A protein and the small-molecule ligand that binds it are described below.
Small molecule (SMILES): Nc1ncnc2c1ncn2[C@@H]1O[C@H](COP(=O)(O)OP(=O)(O)OP(O)(O)=S)[C@@H](O)[C@H]1O

Binding-site contacts:
Ligand atom C1' contacts residue GLY382 of chain 2.C at 3.9 Å.
Ligand atom O1A contacts residue GLY40 of chain 2.C at 3.0 Å (h-bond).
Ligand atom O2B contacts residue THR94 of chain 2.C at 3.3 Å.
Ligand atom N7 contacts residue THR159 of chain 2.C at 3.8 Å.
Ligand atom O2' contacts residue GLY381 of chain 2.C at 3.4 Å.
Ligand atom PG contacts residue THR93 of chain 2.C at 3.5 Å.
Ligand atom O3B contacts residue THR94 of chain 2.C at 2.8 Å (h-bond).
Ligand atom PG contacts residue THR94 of chain 2.C at 3.4 Å.
Ligand atom O3B contacts residue THR93 of chain 2.C at 3.6 Å (h-bond).
Ligand atom O2G contacts residue GLY92 of chain 2.C at 3.8 Å.
Ligand atom S1G contacts residue GLY61 of chain 2.C at 3.2 Å (h-bond).
Ligand atom PG contacts residue ASP60 of chain 2.C at 3.5 Å.
Ligand atom O5' contacts residue GLY40 of chain 2.C at 3.3 Å (h-bond).
Ligand atom O2B contacts residue GLY92 of chain 2.C at 3.7 Å.
Ligand atom O3G contacts residue ASP91 of chain 2.C at 3.2 Å (salt-bridge).
Ligand atom O1B contacts residue GLY92 of chain 2.C at 3.6 Å.
Ligand atom C2 contacts residue GLY382 of chain 2.C at 3.6 Å.
Ligand atom O2' contacts residue GLY382 of chain 2.C at 2.9 Å (h-bond).
Ligand atom N6 contacts residue PHE454 of chain 2.C at 3.8 Å.
Ligand atom O2' contacts residue GLU468 of chain 2.C at 3.1 Å (salt-bridge).
Ligand atom PA contacts residue GLY40 of chain 2.C at 3.8 Å.
Ligand atom O1B contacts residue ASP91 of chain 2.C at 3.0 Å (salt-bridge).
Ligand atom N3 contacts residue GLY382 of chain 2.C at 3.0 Å.
Ligand atom O3A contacts residue THR94 of chain 2.C at 3.6 Å.
Ligand atom O2G contacts residue THR93 of chain 2.C at 2.6 Å (h-bond).
Ligand atom O1A contacts residue LEU39 of chain 2.C at 3.3 Å.
Ligand atom PB contacts residue THR94 of chain 2.C at 3.7 Å.
Ligand atom C2 contacts residue LEU451 of chain 2.C at 3.4 Å (hydrophobic).
Ligand atom S1G contacts residue ASN59 of chain 2.C at 3.8 Å.
Ligand atom C5 contacts residue PRO41 of chain 2.C at 3.3 Å (hydrophobic).
Ligand atom N7 contacts residue PRO41 of chain 2.C at 3.7 Å.
Ligand atom S1G contacts residue ASP60 of chain 2.C at 3.2 Å.
Ligand atom O2B contacts residue THR95 of chain 2.C at 3.0 Å.
Ligand atom C6 contacts residue PRO41 of chain 2.C at 3.5 Å (hydrophobic).
Ligand atom O2G contacts residue ASP60 of chain 2.C at 2.9 Å (salt-bridge).
Ligand atom N1 contacts residue ASN452 of chain 2.C at 3.8 Å.
Ligand atom O1A contacts residue THR38 of chain 2.C at 3.0 Å (h-bond).
Ligand atom S1G contacts residue THR94 of chain 2.C at 2.9 Å (h-bond).
Ligand atom C4 contacts residue PRO41 of chain 2.C at 3.6 Å (hydrophobic).
Ligand atom S1G contacts residue THR93 of chain 2.C at 3.9 Å.

Sequence of chain 2.C:
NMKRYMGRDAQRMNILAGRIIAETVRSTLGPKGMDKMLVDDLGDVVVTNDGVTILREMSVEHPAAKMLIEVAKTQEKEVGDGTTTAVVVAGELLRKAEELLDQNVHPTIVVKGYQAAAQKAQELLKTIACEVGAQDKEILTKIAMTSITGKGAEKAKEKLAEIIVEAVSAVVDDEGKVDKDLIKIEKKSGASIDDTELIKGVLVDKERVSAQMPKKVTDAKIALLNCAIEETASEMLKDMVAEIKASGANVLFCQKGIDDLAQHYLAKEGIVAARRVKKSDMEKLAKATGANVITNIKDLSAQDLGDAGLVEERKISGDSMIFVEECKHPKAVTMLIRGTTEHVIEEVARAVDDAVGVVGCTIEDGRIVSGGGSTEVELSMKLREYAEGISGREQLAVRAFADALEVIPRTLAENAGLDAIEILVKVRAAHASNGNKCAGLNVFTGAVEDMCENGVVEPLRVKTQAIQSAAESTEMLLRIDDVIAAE